Binding-site contacts:
Ligand atom OAC contacts residue SER81 of chain 1.A at 2.4 Å (h-bond).
Ligand atom OAC contacts residue GLY12 of chain 1.A at 4.0 Å.
Ligand atom CAI contacts residue TYR122 of chain 1.A at 3.5 Å (hydrophobic).
Ligand atom CAA contacts residue LEU151 of chain 1.A at 3.8 Å (hydrophobic).
Ligand atom CAA contacts residue GLY13 of chain 1.A at 3.4 Å.
Ligand atom CAG contacts residue PRO118 of chain 1.A at 3.2 Å (hydrophobic).
Ligand atom CAH contacts residue PHE213 of chain 1.A at 3.9 Å (hydrophobic).
Ligand atom CAF contacts residue PHE82 of chain 1.A at 3.0 Å (hydrophobic).
Ligand atom CAV contacts residue SER81 of chain 1.A at 3.8 Å.
Ligand atom CAJ contacts residue PHE213 of chain 1.A at 3.9 Å (hydrophobic).
Ligand atom CAS contacts residue TYR122 of chain 1.A at 3.7 Å (hydrophobic).
Ligand atom CAI contacts residue MET107 of chain 1.A at 3.7 Å (hydrophobic).
Ligand atom CAG contacts residue MET107 of chain 1.A at 3.7 Å (hydrophobic).
Ligand atom OAC contacts residue GLY13 of chain 1.A at 3.4 Å (h-bond).
Ligand atom CAM contacts residue LEU181 of chain 1.A at 3.5 Å (hydrophobic).
Ligand atom CAL contacts residue SER81 of chain 1.A at 3.4 Å.
Ligand atom CAT contacts residue TYR122 of chain 1.A at 3.5 Å (hydrophobic).
Ligand atom CAU contacts residue TYR122 of chain 1.A at 3.8 Å (hydrophobic).
Ligand atom CAR contacts residue TYR122 of chain 1.A at 3.9 Å (hydrophobic).
Ligand atom CAA contacts residue MET149 of chain 1.A at 3.6 Å (hydrophobic).
Ligand atom CAG contacts residue PHE217 of chain 1.A at 4.0 Å (hydrophobic).
Ligand atom CAK contacts residue MET131 of chain 1.A at 3.7 Å (hydrophobic).
Ligand atom CAE contacts residue LEU151 of chain 1.A at 3.7 Å (hydrophobic).
Ligand atom OAC contacts residue PHE82 of chain 1.A at 3.0 Å (h-bond).
Ligand atom CAZ contacts residue SER81 of chain 1.A at 2.4 Å.
Ligand atom CAG contacts residue TYR122 of chain 1.A at 3.9 Å (hydrophobic).
Ligand atom CAH contacts residue PHE221 of chain 1.A at 4.0 Å (hydrophobic).
Ligand atom CAF contacts residue SER81 of chain 1.A at 1.5 Å.
Ligand atom CAU contacts residue MET107 of chain 1.A at 3.7 Å (hydrophobic).
Ligand atom NAN contacts residue TYR122 of chain 1.A at 3.7 Å.
Ligand atom CAK contacts residue PHE155 of chain 1.A at 3.9 Å (hydrophobic).
Ligand atom CAH contacts residue PHE217 of chain 1.A at 3.8 Å (hydrophobic).
Ligand atom CAP contacts residue MET131 of chain 1.A at 4.0 Å (hydrophobic).
Ligand atom CAJ contacts residue MET107 of chain 1.A at 3.6 Å (hydrophobic).
Ligand atom CAX contacts residue SER81 of chain 1.A at 3.2 Å.
Ligand atom CAI contacts residue PHE119 of chain 1.A at 3.8 Å (hydrophobic).
Ligand atom CAT contacts residue MET107 of chain 1.A at 3.8 Å (hydrophobic).
Ligand atom CAE contacts residue MET131 of chain 1.A at 3.8 Å (hydrophobic).
Ligand atom CAI contacts residue PRO118 of chain 1.A at 3.6 Å (hydrophobic).
Ligand atom CAH contacts residue MET107 of chain 1.A at 3.6 Å (hydrophobic).

This small molecule binds to this protein.
Small molecule (SMILES): C/C=C1/C[N@]2[C@H]3C[C@@H]1[C@H](C=O)[C@@H]2Cc1c3[nH]c2ccccc12

Sequence of chain 1.A:
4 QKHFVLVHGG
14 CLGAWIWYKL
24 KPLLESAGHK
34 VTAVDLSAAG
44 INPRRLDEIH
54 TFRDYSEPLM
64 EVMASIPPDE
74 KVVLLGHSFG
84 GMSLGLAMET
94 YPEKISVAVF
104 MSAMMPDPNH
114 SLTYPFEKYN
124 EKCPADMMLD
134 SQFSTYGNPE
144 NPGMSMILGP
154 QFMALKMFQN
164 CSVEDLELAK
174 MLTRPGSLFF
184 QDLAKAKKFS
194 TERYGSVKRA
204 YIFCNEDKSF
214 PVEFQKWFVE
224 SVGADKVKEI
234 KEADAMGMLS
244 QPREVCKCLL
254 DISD